The protein below binds the small molecule below.
Small molecule (SMILES): CC(=O)N[C@H]1[C@H](O[C@H]2[C@H](O)[C@@H](NC(C)=O)CO[C@@H]2CO)O[C@H](CO)[C@@H](O[C@@H]2O[C@H](CO[C@H]3O[C@H](CO)[C@@H](O)[C@H](O)[C@@H]3O)[C@@H](O)[C@H](O[C@H]3O[C@H](CO)[C@@H](O)[C@H](O)[C@@H]3O[C@H]3O[C@H](CO)[C@@H](O)[C@H](O)[C@@H]3O)[C@@H]2O)[C@@H]1O

Sequence of chain 3.D:
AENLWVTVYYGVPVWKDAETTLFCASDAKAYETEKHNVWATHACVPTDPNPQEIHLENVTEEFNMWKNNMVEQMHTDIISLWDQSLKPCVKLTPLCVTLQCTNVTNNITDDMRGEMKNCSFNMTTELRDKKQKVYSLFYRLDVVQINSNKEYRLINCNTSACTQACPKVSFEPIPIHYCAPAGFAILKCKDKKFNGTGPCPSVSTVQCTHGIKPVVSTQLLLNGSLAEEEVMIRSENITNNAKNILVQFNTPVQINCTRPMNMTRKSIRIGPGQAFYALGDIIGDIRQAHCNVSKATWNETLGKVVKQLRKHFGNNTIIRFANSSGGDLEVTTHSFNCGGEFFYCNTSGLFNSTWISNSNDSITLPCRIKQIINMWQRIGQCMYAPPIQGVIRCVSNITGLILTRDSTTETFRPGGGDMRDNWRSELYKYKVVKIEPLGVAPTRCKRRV

Binding-site contacts:
Ligand atom C3 contacts residue ASN256 of chain 3.D at 3.8 Å.
Ligand atom C3 contacts residue SER439 of chain 3.D at 3.5 Å.
Ligand atom C5 contacts residue LYS59 of chain 3.D at 4.2 Å.
Ligand atom C8 contacts residue SER439 of chain 3.D at 4.1 Å.
Ligand atom C2 contacts residue SER439 of chain 3.D at 3.4 Å.
Ligand atom O7 contacts residue PRO206 of chain 3.D at 3.9 Å.
Ligand atom O5 contacts residue NAG1 of chain 3.T at 3.4 Å (h-bond).
Ligand atom O5 contacts residue VAL438 of chain 3.D at 4.1 Å.
Ligand atom C8 contacts residue PHE369 of chain 3.D at 4.2 Å (hydrophobic).
Ligand atom C5 contacts residue VAL438 of chain 3.D at 3.3 Å (hydrophobic).
Ligand atom C1 contacts residue ASN256 of chain 3.D at 1.4 Å.
Ligand atom C5 contacts residue GLU205 of chain 3.D at 3.2 Å.
Ligand atom N2 contacts residue ASN256 of chain 3.D at 3.0 Å (h-bond).
Ligand atom O4 contacts residue GLU205 of chain 3.D at 3.3 Å (salt-bridge).
Ligand atom O5 contacts residue ASN256 of chain 3.D at 2.3 Å (h-bond).
Ligand atom C3 contacts residue LYS59 of chain 3.D at 3.9 Å.
Ligand atom C4 contacts residue LYS59 of chain 3.D at 3.6 Å.
Ligand atom O6 contacts residue NAG1 of chain 3.T at 3.4 Å (h-bond).
Ligand atom C4 contacts residue GLU205 of chain 3.D at 3.7 Å.
Ligand atom C1 contacts residue SER439 of chain 3.D at 3.3 Å.
Ligand atom O4 contacts residue VAL438 of chain 3.D at 3.6 Å.
Ligand atom O2 contacts residue LYS59 of chain 3.D at 2.5 Å (salt-bridge).
Ligand atom C8 contacts residue ASN370 of chain 3.D at 3.5 Å.
Ligand atom C1 contacts residue VAL438 of chain 3.D at 4.0 Å (hydrophobic).
Ligand atom C2 contacts residue ASN256 of chain 3.D at 2.5 Å.
Ligand atom N2 contacts residue SER439 of chain 3.D at 2.8 Å (h-bond).
Ligand atom C5 contacts residue NAG1 of chain 3.T at 4.1 Å.
Ligand atom C7 contacts residue ASN256 of chain 3.D at 4.0 Å.
Ligand atom O6 contacts residue GLY372 of chain 3.D at 3.7 Å.
Ligand atom C6 contacts residue LYS59 of chain 3.D at 3.5 Å.
Ligand atom C6 contacts residue NAG1 of chain 3.T at 3.9 Å.
Ligand atom C7 contacts residue SER439 of chain 3.D at 3.8 Å.
Ligand atom O6 contacts residue ARG298 of chain 3.D at 4.1 Å.
Ligand atom C4 contacts residue VAL438 of chain 3.D at 3.7 Å (hydrophobic).
Ligand atom C6 contacts residue GLU205 of chain 3.D at 3.7 Å.
Ligand atom C3 contacts residue VAL438 of chain 3.D at 3.6 Å (hydrophobic).
Ligand atom O3 contacts residue LYS59 of chain 3.D at 2.8 Å (salt-bridge).
Ligand atom O7 contacts residue ASN370 of chain 3.D at 4.1 Å.
Ligand atom C2 contacts residue LYS59 of chain 3.D at 3.6 Å.
Ligand atom C5 contacts residue ASN256 of chain 3.D at 3.6 Å.